A small-molecule ligand and the protein it binds are described below.
Small molecule (SMILES): CC(=O)N[C@@H]1[C@@H](O)[C@H](O)[C@@H](CO)O[C@H]1O

Binding-site contacts:
Ligand atom O5 contacts residue THR108 of chain 1.B at 3.4 Å.
Ligand atom C1 contacts residue THR108 of chain 1.B at 3.9 Å.
Ligand atom C7 contacts residue ASN234 of chain 1.B at 3.4 Å.
Ligand atom C5 contacts residue THR108 of chain 1.B at 4.3 Å.
Ligand atom O6 contacts residue THR108 of chain 1.B at 3.4 Å.
Ligand atom C5 contacts residue THR236 of chain 1.B at 4.3 Å.
Ligand atom N2 contacts residue ASN234 of chain 1.B at 2.9 Å (h-bond).
Ligand atom C5 contacts residue ASN234 of chain 1.B at 3.7 Å.
Ligand atom O7 contacts residue ASN234 of chain 1.B at 3.5 Å (h-bond).
Ligand atom C1 contacts residue ASN234 of chain 1.B at 1.4 Å.
Ligand atom C8 contacts residue ASN234 of chain 1.B at 4.5 Å.
Ligand atom C4 contacts residue ASN234 of chain 1.B at 4.2 Å.
Ligand atom C3 contacts residue ASN234 of chain 1.B at 3.8 Å.
Ligand atom C6 contacts residue THR108 of chain 1.B at 4.2 Å.
Ligand atom C2 contacts residue ASN234 of chain 1.B at 2.4 Å.
Ligand atom O5 contacts residue THR236 of chain 1.B at 4.3 Å.
Ligand atom O5 contacts residue ASN234 of chain 1.B at 2.4 Å (h-bond).
Ligand atom C1 contacts residue THR236 of chain 1.B at 4.1 Å.

Sequence of chain 1.B:
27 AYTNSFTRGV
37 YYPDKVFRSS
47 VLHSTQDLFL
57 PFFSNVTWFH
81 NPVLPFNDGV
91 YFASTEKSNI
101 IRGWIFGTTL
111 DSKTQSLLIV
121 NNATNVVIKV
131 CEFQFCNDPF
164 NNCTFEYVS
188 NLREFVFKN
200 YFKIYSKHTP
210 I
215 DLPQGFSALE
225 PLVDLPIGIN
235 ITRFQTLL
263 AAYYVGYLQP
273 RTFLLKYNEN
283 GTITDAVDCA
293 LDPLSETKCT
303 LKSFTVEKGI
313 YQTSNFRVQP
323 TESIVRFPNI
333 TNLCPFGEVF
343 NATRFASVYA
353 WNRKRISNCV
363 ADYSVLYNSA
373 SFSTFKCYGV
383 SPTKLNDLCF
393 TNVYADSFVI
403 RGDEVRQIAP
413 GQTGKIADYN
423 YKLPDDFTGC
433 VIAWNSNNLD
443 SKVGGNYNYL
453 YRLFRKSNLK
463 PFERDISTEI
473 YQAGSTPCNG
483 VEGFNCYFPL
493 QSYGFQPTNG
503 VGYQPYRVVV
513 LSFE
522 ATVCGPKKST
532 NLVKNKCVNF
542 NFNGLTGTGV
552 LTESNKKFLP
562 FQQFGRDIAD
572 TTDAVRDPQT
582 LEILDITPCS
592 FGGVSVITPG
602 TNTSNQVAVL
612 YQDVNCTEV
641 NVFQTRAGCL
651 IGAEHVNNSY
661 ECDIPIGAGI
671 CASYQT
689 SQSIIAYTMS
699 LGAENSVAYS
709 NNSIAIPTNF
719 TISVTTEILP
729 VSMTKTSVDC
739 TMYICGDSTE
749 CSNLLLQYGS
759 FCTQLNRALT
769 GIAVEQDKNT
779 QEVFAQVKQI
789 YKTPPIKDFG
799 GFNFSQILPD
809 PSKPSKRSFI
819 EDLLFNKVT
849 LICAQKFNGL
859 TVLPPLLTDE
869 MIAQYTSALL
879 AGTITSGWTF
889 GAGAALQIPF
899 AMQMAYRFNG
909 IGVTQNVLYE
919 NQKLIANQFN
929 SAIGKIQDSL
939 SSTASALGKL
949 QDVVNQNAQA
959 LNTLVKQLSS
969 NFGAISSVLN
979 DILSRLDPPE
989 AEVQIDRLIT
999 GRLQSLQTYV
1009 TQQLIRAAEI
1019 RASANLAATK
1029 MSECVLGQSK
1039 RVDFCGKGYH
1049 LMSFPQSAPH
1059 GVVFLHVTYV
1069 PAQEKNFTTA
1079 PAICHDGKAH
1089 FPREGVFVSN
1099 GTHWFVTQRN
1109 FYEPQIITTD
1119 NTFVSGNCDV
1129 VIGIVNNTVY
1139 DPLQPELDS